Sequence of chain 1.A:
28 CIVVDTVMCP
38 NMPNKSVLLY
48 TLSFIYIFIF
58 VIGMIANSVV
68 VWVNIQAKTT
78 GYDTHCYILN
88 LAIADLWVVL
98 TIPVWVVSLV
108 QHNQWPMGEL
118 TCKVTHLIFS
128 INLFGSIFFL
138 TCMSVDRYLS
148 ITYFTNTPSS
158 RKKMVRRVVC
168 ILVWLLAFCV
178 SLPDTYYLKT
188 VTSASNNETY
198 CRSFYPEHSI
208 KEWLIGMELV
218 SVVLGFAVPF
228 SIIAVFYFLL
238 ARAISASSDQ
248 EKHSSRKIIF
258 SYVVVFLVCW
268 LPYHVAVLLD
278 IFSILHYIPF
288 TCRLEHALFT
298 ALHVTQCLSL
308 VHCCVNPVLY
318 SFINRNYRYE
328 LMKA

A small-molecule ligand and the protein it binds are described below.
Small molecule (SMILES): CC(C)CCC[C@@H](C)[C@H]1CC[C@H]2[C@@H]3CC=C4C[C@@H](O)CC[C@]4(C)[C@H]3CC[C@]12C

Binding-site contacts:
Ligand atom C10 contacts residue ILE72 of chain 1.A at 4.1 Å (hydrophobic).
Ligand atom C9 contacts residue ILE72 of chain 1.A at 4.4 Å (hydrophobic).
Ligand atom C26 contacts residue TRP94 of chain 1.A at 3.2 Å (hydrophobic).
Ligand atom C21 contacts residue ILE90 of chain 1.A at 4.3 Å (hydrophobic).
Ligand atom C25 contacts residue LEU93 of chain 1.A at 3.8 Å (hydrophobic).
Ligand atom C5 contacts residue ILE72 of chain 1.A at 3.8 Å (hydrophobic).
Ligand atom C26 contacts residue ILE90 of chain 1.A at 4.4 Å (hydrophobic).
Ligand atom C18 contacts residue LEU86 of chain 1.A at 3.8 Å (hydrophobic).
Ligand atom C6 contacts residue ILE72 of chain 1.A at 3.6 Å (hydrophobic).
Ligand atom C27 contacts residue LEU93 of chain 1.A at 3.7 Å (hydrophobic).
Ligand atom C19 contacts residue ILE72 of chain 1.A at 3.4 Å (hydrophobic).
Ligand atom C19 contacts residue LEU86 of chain 1.A at 4.4 Å (hydrophobic).
Ligand atom C21 contacts residue CLR1 of chain 1.N at 3.9 Å.
Ligand atom C7 contacts residue ILE72 of chain 1.A at 3.7 Å (hydrophobic).
Ligand atom C8 contacts residue ILE72 of chain 1.A at 3.6 Å (hydrophobic).
Ligand atom C20 contacts residue ILE90 of chain 1.A at 4.0 Å (hydrophobic).
Ligand atom C18 contacts residue ILE90 of chain 1.A at 3.7 Å (hydrophobic).
Ligand atom C4 contacts residue ILE72 of chain 1.A at 4.5 Å (hydrophobic).
Ligand atom C11 contacts residue CLR1 of chain 1.N at 3.4 Å.
Ligand atom C19 contacts residue CLR1 of chain 1.N at 4.2 Å.
Ligand atom C26 contacts residue LEU93 of chain 1.A at 4.3 Å (hydrophobic).
Ligand atom C12 contacts residue CLR1 of chain 1.N at 3.8 Å.